A small-molecule ligand and the protein it binds are described below.
Small molecule (SMILES): Cc1c(-c2ccccc2)cccc1N1C(=O)c2cc(CN[C@H](C(=O)O)[C@H](C)O)c(OCc3cccc(C#N)c3)cc2C1=O

Binding-site contacts:
Ligand atom O34 contacts residue TYR39 of chain 1.G at 3.2 Å (h-bond).
Ligand atom C21 contacts residue ASP105 of chain 1.D at 3.3 Å.
Ligand atom C16 contacts residue ASP105 of chain 1.D at 3.5 Å.
Ligand atom C35 contacts residue TYR39 of chain 1.G at 3.3 Å (hydrophobic).
Ligand atom C24 contacts residue ASP105 of chain 1.D at 3.3 Å.
Ligand atom O31 contacts residue LYS107 of chain 1.D at 2.5 Å (salt-bridge).
Ligand atom C17 contacts residue ASP105 of chain 1.D at 3.5 Å.
Ligand atom C10 contacts residue MET98 of chain 1.G at 3.6 Å (hydrophobic).
Ligand atom C22 contacts residue TYR39 of chain 1.G at 3.3 Å (hydrophobic).
Ligand atom C36 contacts residue LYS107 of chain 1.D at 3.5 Å.
Ligand atom C21 contacts residue TYR106 of chain 1.D at 3.4 Å (hydrophobic).
Ligand atom C25 contacts residue GLN49 of chain 1.G at 3.2 Å.
Ligand atom C18 contacts residue ALA104 of chain 1.D at 3.2 Å (hydrophobic).
Ligand atom C37 contacts residue LYS107 of chain 1.D at 3.2 Å.
Ligand atom O19 contacts residue ALA104 of chain 1.D at 2.7 Å (h-bond).
Ligand atom C23 contacts residue GLN49 of chain 1.G at 3.5 Å.
Ligand atom C08 contacts residue ILE99 of chain 1.G at 3.4 Å (hydrophobic).
Ligand atom C28 contacts residue THR3 of chain 1.D at 3.6 Å.
Ligand atom C21 contacts residue TYR39 of chain 1.G at 3.3 Å (hydrophobic).
Ligand atom C12 contacts residue ALA104 of chain 1.D at 3.6 Å (hydrophobic).
Ligand atom O32 contacts residue THR3 of chain 1.D at 2.5 Å (h-bond).
Ligand atom O19 contacts residue ILE37 of chain 1.G at 3.4 Å.
Ligand atom C08 contacts residue MET98 of chain 1.G at 3.6 Å (hydrophobic).
Ligand atom C06 contacts residue MET98 of chain 1.D at 3.5 Å (hydrophobic).
Ligand atom N43 contacts residue ARG108 of chain 1.D at 3.2 Å (salt-bridge).
Ligand atom C09 contacts residue MET98 of chain 1.G at 3.3 Å (hydrophobic).
Ligand atom C23 contacts residue ASP105 of chain 1.D at 3.0 Å.
Ligand atom C38 contacts residue ARG108 of chain 1.D at 3.5 Å.
Ligand atom C09 contacts residue ILE99 of chain 1.G at 3.4 Å (hydrophobic).
Ligand atom C16 contacts residue TYR39 of chain 1.G at 3.6 Å (hydrophobic).
Ligand atom N26 contacts residue ASP105 of chain 1.D at 3.3 Å (salt-bridge).
Ligand atom C08 contacts residue SER100 of chain 1.G at 3.5 Å.
Ligand atom C09 contacts residue SER100 of chain 1.G at 3.4 Å.
Ligand atom C13 contacts residue ASP105 of chain 1.D at 3.1 Å.
Ligand atom C42 contacts residue ARG108 of chain 1.D at 3.4 Å.
Ligand atom C22 contacts residue ASP105 of chain 1.D at 3.0 Å.
Ligand atom C02 contacts residue TYR39 of chain 1.D at 3.4 Å (hydrophobic).
Ligand atom O20 contacts residue TYR106 of chain 1.D at 2.9 Å.
Ligand atom C10 contacts residue ILE37 of chain 1.G at 3.5 Å (hydrophobic).
Ligand atom O20 contacts residue MET98 of chain 1.G at 3.2 Å.

Sequence of chain 1.G:
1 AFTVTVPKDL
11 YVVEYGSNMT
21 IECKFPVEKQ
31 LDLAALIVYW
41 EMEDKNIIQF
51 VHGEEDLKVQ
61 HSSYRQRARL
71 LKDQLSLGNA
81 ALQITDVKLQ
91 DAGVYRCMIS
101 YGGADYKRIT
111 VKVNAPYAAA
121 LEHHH

Sequence of chain 1.D:
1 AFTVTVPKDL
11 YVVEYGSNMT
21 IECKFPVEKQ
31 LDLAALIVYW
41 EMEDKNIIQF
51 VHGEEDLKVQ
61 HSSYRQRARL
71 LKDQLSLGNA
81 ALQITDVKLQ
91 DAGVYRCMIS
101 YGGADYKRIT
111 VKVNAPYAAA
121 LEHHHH